This small molecule binds to this protein.
Small molecule (SMILES): N[C@@H](CCCC[NH3+])C(=O)O

Binding-site contacts:
Ligand atom C contacts residue ASN112 of chain 1.A at 4.0 Å.
Ligand atom N contacts residue VAL1 of chain 1.B at 1.3 Å.
Ligand atom N contacts residue ASN112 of chain 1.A at 3.2 Å (h-bond).
Ligand atom CG contacts residue VAL1 of chain 1.B at 4.2 Å (hydrophobic).
Ligand atom CE contacts residue ASN111 of chain 1.A at 3.8 Å.
Ligand atom CG contacts residue LEU202 of chain 1.A at 4.3 Å (hydrophobic).
Ligand atom C contacts residue VAL1 of chain 1.B at 3.6 Å (hydrophobic).
Ligand atom CD contacts residue LEU202 of chain 1.A at 3.9 Å (hydrophobic).
Ligand atom C contacts residue HIS231 of chain 1.A at 3.3 Å.
Ligand atom O contacts residue VAL1 of chain 1.B at 3.9 Å.
Ligand atom CA contacts residue ARG203 of chain 1.A at 4.0 Å.
Ligand atom N contacts residue HIS231 of chain 1.A at 3.9 Å.
Ligand atom NZ contacts residue ASN111 of chain 1.A at 3.8 Å.
Ligand atom CG contacts residue ASN112 of chain 1.A at 3.6 Å.
Ligand atom CB contacts residue VAL1 of chain 1.B at 3.4 Å (hydrophobic).
Ligand atom OXT contacts residue HIS231 of chain 1.A at 3.1 Å (h-bond).
Ligand atom CA contacts residue HIS231 of chain 1.A at 3.5 Å.
Ligand atom OXT contacts residue ASP226 of chain 1.A at 4.4 Å.
Ligand atom CB contacts residue ARG203 of chain 1.A at 4.2 Å.
Ligand atom CA contacts residue ASN112 of chain 1.A at 4.3 Å.
Ligand atom O contacts residue HIS231 of chain 1.A at 3.6 Å.
Ligand atom N contacts residue ARG203 of chain 1.A at 4.5 Å.
Ligand atom NZ contacts residue ASN112 of chain 1.A at 3.8 Å.
Ligand atom CE contacts residue PHE130 of chain 1.A at 3.8 Å (hydrophobic).
Ligand atom O contacts residue ASN112 of chain 1.A at 3.2 Å (h-bond).
Ligand atom CA contacts residue VAL1 of chain 1.B at 2.4 Å (hydrophobic).
Ligand atom CB contacts residue LEU202 of chain 1.A at 3.8 Å (hydrophobic).

Sequence of chain 1.A:
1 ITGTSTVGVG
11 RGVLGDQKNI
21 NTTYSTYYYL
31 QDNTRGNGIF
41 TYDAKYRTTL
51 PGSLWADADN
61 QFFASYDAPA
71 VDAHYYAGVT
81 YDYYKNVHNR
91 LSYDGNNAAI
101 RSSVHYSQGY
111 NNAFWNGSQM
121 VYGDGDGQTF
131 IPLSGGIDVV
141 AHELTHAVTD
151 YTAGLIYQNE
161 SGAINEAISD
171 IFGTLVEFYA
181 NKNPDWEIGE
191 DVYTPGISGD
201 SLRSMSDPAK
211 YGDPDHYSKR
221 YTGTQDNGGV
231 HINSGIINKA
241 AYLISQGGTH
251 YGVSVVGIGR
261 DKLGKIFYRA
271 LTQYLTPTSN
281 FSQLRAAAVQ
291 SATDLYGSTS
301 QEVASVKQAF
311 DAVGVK